Binding-site contacts:
Ligand atom N14 contacts residue GLY186 of chain 1.A at 3.2 Å (h-bond).
Ligand atom CL1 contacts residue VAL220 of chain 1.A at 3.6 Å.
Ligand atom N27 contacts residue GLY211 of chain 1.A at 3.6 Å.
Ligand atom C21 contacts residue GLY209 of chain 1.A at 3.6 Å.
Ligand atom C12 contacts residue LYS185 of chain 1.A at 3.6 Å.
Ligand atom O32 contacts residue LYS185 of chain 1.A at 3.5 Å.
Ligand atom O32 contacts residue GLY186 of chain 1.A at 2.8 Å (h-bond).
Ligand atom N27 contacts residue CYS212 of chain 1.A at 3.5 Å (h-bond).
Ligand atom N40 contacts residue HIS27 of chain 1.A at 3.0 Å (h-bond).
Ligand atom N34 contacts residue CYS212 of chain 1.A at 3.6 Å.
Ligand atom C23 contacts residue TRP208 of chain 1.A at 3.4 Å (hydrophobic).
Ligand atom N38 contacts residue ILE141 of chain 1.A at 3.5 Å.
Ligand atom C13 contacts residue GLY186 of chain 1.A at 3.5 Å.
Ligand atom C21 contacts residue ALA183 of chain 1.A at 3.6 Å (hydrophobic).
Ligand atom C21 contacts residue GLY211 of chain 1.A at 3.4 Å.
Ligand atom N36 contacts residue LYS185 of chain 1.A at 3.5 Å (salt-bridge).
Ligand atom N36 contacts residue CYS212 of chain 1.A at 3.2 Å (h-bond).
Ligand atom C22 contacts residue ASP182 of chain 1.A at 3.5 Å.
Ligand atom CL1 contacts residue GLY219 of chain 1.A at 3.6 Å.
Ligand atom C24 contacts residue TRP208 of chain 1.A at 3.6 Å (hydrophobic).
Ligand atom C39 contacts residue ILE141 of chain 1.A at 3.4 Å (hydrophobic).
Ligand atom O32 contacts residue ASP187 of chain 1.A at 3.3 Å (salt-bridge).
Ligand atom C33 contacts residue GLY209 of chain 1.A at 3.3 Å.
Ligand atom C19 contacts residue HIS27 of chain 1.A at 3.4 Å.
Ligand atom C33 contacts residue GLY211 of chain 1.A at 3.0 Å.
Ligand atom C10 contacts residue HIS44 of chain 1.A at 3.4 Å.
Ligand atom N35 contacts residue LYS185 of chain 1.A at 3.4 Å.
Ligand atom C20 contacts residue LEU28 of chain 1.A at 3.4 Å (hydrophobic).
Ligand atom C22 contacts residue TRP208 of chain 1.A at 3.6 Å (hydrophobic).
Ligand atom C2 contacts residue SER188 of chain 1.A at 3.4 Å.
Ligand atom N37 contacts residue TYR134 of chain 1.A at 3.1 Å (h-bond).
Ligand atom C30 contacts residue CYS184 of chain 1.A at 3.4 Å (hydrophobic).
Ligand atom CL1 contacts residue TRP208 of chain 1.A at 3.5 Å.
Ligand atom O32 contacts residue CYS184 of chain 1.A at 3.5 Å (h-bond).
Ligand atom O32 contacts residue SER188 of chain 1.A at 3.0 Å (h-bond).
Ligand atom N1 contacts residue SER188 of chain 1.A at 3.6 Å.
Ligand atom C5 contacts residue HIS44 of chain 1.A at 3.4 Å.
Ligand atom C31 contacts residue SER188 of chain 1.A at 3.3 Å.
Ligand atom N35 contacts residue CYS212 of chain 1.A at 3.3 Å (h-bond).
Ligand atom C4 contacts residue HIS44 of chain 1.A at 3.5 Å.

The protein below binds the small molecule below.
Small molecule (SMILES): Nc1n[nH]c2cc(-c3c[nH]c([C@H](Cc4ccccc4)NC(=O)/C=C/c4cc(Cl)ccc4-n4cnnn4)n3)ccc12

Sequence of chain 1.A:
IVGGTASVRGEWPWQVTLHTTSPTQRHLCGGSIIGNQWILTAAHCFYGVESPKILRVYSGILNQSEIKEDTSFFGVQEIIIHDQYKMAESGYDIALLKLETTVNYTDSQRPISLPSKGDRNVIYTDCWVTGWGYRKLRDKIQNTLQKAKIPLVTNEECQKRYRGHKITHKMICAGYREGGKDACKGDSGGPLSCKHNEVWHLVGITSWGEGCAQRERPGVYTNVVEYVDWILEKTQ